A small-molecule ligand and the protein it binds are described below.
Small molecule (SMILES): O=C(O)CCNc1cc(N2CCc3ccccc3CC2)nc(-c2ccccn2)n1

Binding-site contacts:
Ligand atom N4 contacts residue MN1 of chain 1.B at 2.3 Å.
Ligand atom N1 contacts residue THR273 of chain 1.A at 3.7 Å.
Ligand atom N4 contacts residue HIS276 of chain 1.A at 3.2 Å (h-bond).
Ligand atom N3 contacts residue MN1 of chain 1.B at 2.4 Å.
Ligand atom C7 contacts residue HIS276 of chain 1.A at 3.8 Å.
Ligand atom C4 contacts residue THR273 of chain 1.A at 3.8 Å.
Ligand atom C12 contacts residue MN1 of chain 1.B at 3.2 Å.
Ligand atom N5 contacts residue ASN217 of chain 1.A at 3.7 Å.
Ligand atom C16 contacts residue ARG131 of chain 1.A at 3.7 Å.
Ligand atom C1 contacts residue THR273 of chain 1.A at 3.4 Å.
Ligand atom C4 contacts residue TYR265 of chain 1.A at 3.7 Å (hydrophobic).
Ligand atom C19 contacts residue GLN133 of chain 1.A at 3.7 Å.
Ligand atom N1 contacts residue MN1 of chain 1.B at 3.5 Å.
Ligand atom O2 contacts residue VAL358 of chain 1.A at 3.7 Å.
Ligand atom C22 contacts residue THR216 of chain 1.A at 3.7 Å.
Ligand atom C12 contacts residue HIS276 of chain 1.A at 3.6 Å.
Ligand atom O1 contacts residue ASN286 of chain 1.A at 3.1 Å (h-bond).
Ligand atom C11 contacts residue ASN279 of chain 1.A at 3.6 Å.
Ligand atom C20 contacts residue PRO274 of chain 1.A at 3.5 Å (hydrophobic).
Ligand atom C19 contacts residue ARG272 of chain 1.A at 3.4 Å.
Ligand atom C2 contacts residue THR273 of chain 1.A at 3.6 Å.
Ligand atom N3 contacts residue HIS276 of chain 1.A at 3.4 Å (h-bond).
Ligand atom C19 contacts residue PRO274 of chain 1.A at 3.5 Å (hydrophobic).
Ligand atom O2 contacts residue THR273 of chain 1.A at 2.5 Å (h-bond).
Ligand atom C3 contacts residue THR273 of chain 1.A at 3.6 Å.
Ligand atom O1 contacts residue LYS267 of chain 1.A at 2.9 Å (salt-bridge).
Ligand atom C8 contacts residue HIS276 of chain 1.A at 3.6 Å.
Ligand atom O1 contacts residue ASN366 of chain 1.A at 3.7 Å.
Ligand atom C12 contacts residue GLU278 of chain 1.A at 3.5 Å.
Ligand atom C18 contacts residue GLN133 of chain 1.A at 3.6 Å.
Ligand atom C5 contacts residue TYR265 of chain 1.A at 3.6 Å (hydrophobic).
Ligand atom C1 contacts residue LYS267 of chain 1.A at 3.2 Å.
Ligand atom C3 contacts residue TYR265 of chain 1.A at 3.7 Å (hydrophobic).
Ligand atom C7 contacts residue MN1 of chain 1.B at 3.1 Å.
Ligand atom C4 contacts residue MN1 of chain 1.B at 3.4 Å.
Ligand atom C18 contacts residue ARG131 of chain 1.A at 3.7 Å.
Ligand atom N4 contacts residue GLU278 of chain 1.A at 3.5 Å (salt-bridge).
Ligand atom C8 contacts residue MN1 of chain 1.B at 3.1 Å.
Ligand atom C17 contacts residue ARG131 of chain 1.A at 3.6 Å.
Ligand atom O2 contacts residue LYS267 of chain 1.A at 2.9 Å (salt-bridge).

Sequence of chain 1.A:
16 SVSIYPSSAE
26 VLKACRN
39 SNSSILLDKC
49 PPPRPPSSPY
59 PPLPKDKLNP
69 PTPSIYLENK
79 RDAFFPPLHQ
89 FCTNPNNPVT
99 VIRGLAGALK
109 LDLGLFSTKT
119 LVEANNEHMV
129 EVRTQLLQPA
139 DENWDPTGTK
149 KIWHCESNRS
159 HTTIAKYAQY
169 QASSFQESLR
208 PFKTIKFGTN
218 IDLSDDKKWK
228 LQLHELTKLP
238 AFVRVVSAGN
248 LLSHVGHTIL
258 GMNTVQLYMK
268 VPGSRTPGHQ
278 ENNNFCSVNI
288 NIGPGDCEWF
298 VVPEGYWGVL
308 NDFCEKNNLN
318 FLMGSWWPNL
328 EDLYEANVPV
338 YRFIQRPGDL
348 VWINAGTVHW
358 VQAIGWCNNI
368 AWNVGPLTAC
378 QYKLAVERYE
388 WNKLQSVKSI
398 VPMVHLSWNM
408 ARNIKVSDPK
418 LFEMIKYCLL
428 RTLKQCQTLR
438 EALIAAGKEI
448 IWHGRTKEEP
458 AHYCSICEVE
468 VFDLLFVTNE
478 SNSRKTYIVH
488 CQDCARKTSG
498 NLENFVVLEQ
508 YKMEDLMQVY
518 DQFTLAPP